Sequence of chain 2.A:
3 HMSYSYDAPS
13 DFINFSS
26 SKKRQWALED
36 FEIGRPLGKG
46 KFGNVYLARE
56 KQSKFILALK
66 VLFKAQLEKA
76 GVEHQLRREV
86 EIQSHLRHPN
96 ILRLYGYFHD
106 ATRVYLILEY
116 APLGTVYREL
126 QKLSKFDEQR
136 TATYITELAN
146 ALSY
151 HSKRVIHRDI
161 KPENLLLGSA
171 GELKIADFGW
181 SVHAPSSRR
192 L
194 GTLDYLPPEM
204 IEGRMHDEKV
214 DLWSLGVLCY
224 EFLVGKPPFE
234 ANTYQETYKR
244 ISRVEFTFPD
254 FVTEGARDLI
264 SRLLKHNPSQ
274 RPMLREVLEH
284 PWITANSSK

Binding-site contacts:
Ligand atom PG contacts residue PHE47 of chain 1.A at 3.8 Å.
Ligand atom C2' contacts residue GOL1 of chain 1.I at 3.8 Å.
Ligand atom C3' contacts residue GOL1 of chain 1.I at 3.8 Å.
Ligand atom O3A contacts residue GLY45 of chain 1.A at 3.6 Å.
Ligand atom C6 contacts residue GLU114 of chain 1.A at 3.8 Å.
Ligand atom O1A contacts residue VAL50 of chain 1.A at 3.8 Å.
Ligand atom N3B contacts residue LYS65 of chain 1.A at 3.6 Å (salt-bridge).
Ligand atom O4' contacts residue GLY43 of chain 1.A at 3.6 Å.
Ligand atom O3G contacts residue PHE47 of chain 1.A at 3.0 Å (h-bond).
Ligand atom O2A contacts residue PHE178 of chain 1.A at 3.5 Å.
Ligand atom O2G contacts residue GLY48 of chain 1.A at 2.8 Å (h-bond).
Ligand atom O2' contacts residue GOL1 of chain 1.I at 2.9 Å (h-bond).
Ligand atom N1 contacts residue ALA116 of chain 1.A at 3.2 Å (h-bond).
Ligand atom O1A contacts residue LYS65 of chain 1.A at 3.3 Å (salt-bridge).
Ligand atom O1G contacts residue TRP180 of chain 1.A at 2.7 Å (h-bond).
Ligand atom O3G contacts residue TRP180 of chain 1.A at 3.6 Å.
Ligand atom O2B contacts residue LYS46 of chain 1.A at 3.0 Å (salt-bridge).
Ligand atom O1G contacts residue GLY48 of chain 1.A at 3.8 Å.
Ligand atom O1A contacts residue GLY45 of chain 1.A at 3.6 Å.
Ligand atom PG contacts residue GLY48 of chain 1.A at 3.8 Å.
Ligand atom N6 contacts residue LEU97 of chain 1.A at 3.6 Å.
Ligand atom N6 contacts residue GLU114 of chain 1.A at 2.8 Å (salt-bridge).
Ligand atom O1B contacts residue PHE178 of chain 1.A at 3.4 Å.
Ligand atom O3' contacts residue GOL1 of chain 1.I at 2.7 Å (h-bond).
Ligand atom PG contacts residue TRP180 of chain 1.A at 3.5 Å.
Ligand atom O2B contacts residue GLY45 of chain 1.A at 3.2 Å.
Ligand atom O1B contacts residue GLY179 of chain 1.A at 2.7 Å (h-bond).
Ligand atom PA contacts residue LYS65 of chain 1.A at 3.6 Å.
Ligand atom O2G contacts residue GLY45 of chain 1.A at 3.1 Å.
Ligand atom O3G contacts residue LYS46 of chain 1.A at 3.4 Å (salt-bridge).
Ligand atom O2A contacts residue LYS65 of chain 1.A at 2.8 Å (salt-bridge).
Ligand atom O2G contacts residue LYS46 of chain 1.A at 3.3 Å (salt-bridge).
Ligand atom O1G contacts residue LYS65 of chain 1.A at 2.8 Å (salt-bridge).
Ligand atom C5' contacts residue ARG188 of chain 2.A at 3.7 Å.
Ligand atom O1A contacts residue GLY48 of chain 1.A at 3.8 Å.
Ligand atom O2G contacts residue PHE47 of chain 1.A at 3.5 Å (h-bond).
Ligand atom C2 contacts residue ALA116 of chain 1.A at 3.3 Å (hydrophobic).
Ligand atom PG contacts residue LYS65 of chain 1.A at 3.6 Å.
Ligand atom N3B contacts residue TRP180 of chain 1.A at 3.8 Å.
Ligand atom O3' contacts residue ARG188 of chain 2.A at 3.4 Å (salt-bridge).

The small molecule below binds the protein below.
Small molecule (SMILES): Nc1ncnc2c1ncn2[C@@H]1O[C@H](CO[P](=O)(O)O[P](=O)(O)NP(=O)(O)O)[C@@H](O)[C@H]1O

Sequence of chain 1.A:
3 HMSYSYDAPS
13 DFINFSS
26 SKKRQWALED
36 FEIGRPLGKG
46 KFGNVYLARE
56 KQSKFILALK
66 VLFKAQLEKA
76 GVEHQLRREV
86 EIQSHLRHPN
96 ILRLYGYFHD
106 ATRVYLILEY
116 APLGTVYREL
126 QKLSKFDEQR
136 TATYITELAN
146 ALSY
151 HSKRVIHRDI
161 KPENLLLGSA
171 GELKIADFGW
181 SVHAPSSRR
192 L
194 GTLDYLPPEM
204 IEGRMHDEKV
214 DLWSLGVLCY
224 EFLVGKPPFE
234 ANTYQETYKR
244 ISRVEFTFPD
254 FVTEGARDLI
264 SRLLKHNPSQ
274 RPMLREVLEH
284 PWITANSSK